Sequence of chain 32.A:
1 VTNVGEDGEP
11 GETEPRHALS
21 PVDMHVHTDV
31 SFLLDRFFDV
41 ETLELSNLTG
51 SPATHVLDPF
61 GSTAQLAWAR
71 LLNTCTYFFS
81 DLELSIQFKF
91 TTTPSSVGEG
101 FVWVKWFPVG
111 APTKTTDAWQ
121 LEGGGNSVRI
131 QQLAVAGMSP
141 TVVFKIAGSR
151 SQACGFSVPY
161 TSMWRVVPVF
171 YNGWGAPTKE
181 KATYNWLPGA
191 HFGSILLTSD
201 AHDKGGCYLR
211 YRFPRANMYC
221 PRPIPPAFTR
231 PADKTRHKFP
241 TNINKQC

A small-molecule ligand and the protein it binds are described below.
Small molecule (SMILES): CC(=O)N[C@H]1[C@H]([C@H](O)[C@H](O)CO)O[C@@](O[C@H]2[C@@H](O)[C@@H](CO)O[C@@H](O[C@H]3[C@H](O)[C@@H](O)[C@@H](O)O[C@@H]3CO)[C@@H]2O)(C(=O)O)C[C@@H]1O

Binding-site contacts:
Ligand atom C7 contacts residue ALA118 of chain 31.A at 3.6 Å (hydrophobic).
Ligand atom C11 contacts residue ALA118 of chain 31.A at 3.9 Å (hydrophobic).
Ligand atom C11 contacts residue TRP119 of chain 31.A at 4.4 Å (hydrophobic).
Ligand atom O8 contacts residue TRP119 of chain 31.A at 3.8 Å.
Ligand atom O10 contacts residue ALA64 of chain 32.A at 3.8 Å.
Ligand atom C8 contacts residue GLN120 of chain 31.A at 4.1 Å.
Ligand atom C10 contacts residue ALA64 of chain 32.A at 4.5 Å (hydrophobic).
Ligand atom C11 contacts residue GLN132 of chain 31.A at 4.3 Å.
Ligand atom C6 contacts residue ALA118 of chain 31.A at 3.4 Å (hydrophobic).
Ligand atom C10 contacts residue GLN65 of chain 32.A at 4.5 Å.
Ligand atom C1 contacts residue ARG129 of chain 31.A at 4.0 Å.
Ligand atom C5 contacts residue ALA118 of chain 31.A at 3.6 Å (hydrophobic).
Ligand atom O9 contacts residue THR42 of chain 32.A at 4.0 Å.
Ligand atom O1A contacts residue ALA118 of chain 31.A at 4.5 Å.
Ligand atom C11 contacts residue GLN65 of chain 32.A at 3.7 Å.
Ligand atom O1A contacts residue ARG129 of chain 31.A at 3.3 Å (salt-bridge).
Ligand atom O8 contacts residue ALA118 of chain 31.A at 3.8 Å.
Ligand atom C4 contacts residue ALA118 of chain 31.A at 4.0 Å (hydrophobic).
Ligand atom N5 contacts residue ALA118 of chain 31.A at 2.8 Å (h-bond).
Ligand atom C8 contacts residue ALA118 of chain 31.A at 4.3 Å (hydrophobic).
Ligand atom O1B contacts residue ARG129 of chain 31.A at 3.9 Å.
Ligand atom O9 contacts residue GLN120 of chain 31.A at 3.5 Å (h-bond).
Ligand atom O8 contacts residue GLN120 of chain 31.A at 2.8 Å (h-bond).
Ligand atom C10 contacts residue ALA118 of chain 31.A at 3.8 Å (hydrophobic).
Ligand atom C9 contacts residue TRP119 of chain 31.A at 4.3 Å (hydrophobic).
Ligand atom O10 contacts residue GLN65 of chain 32.A at 4.0 Å.

Sequence of chain 31.A:
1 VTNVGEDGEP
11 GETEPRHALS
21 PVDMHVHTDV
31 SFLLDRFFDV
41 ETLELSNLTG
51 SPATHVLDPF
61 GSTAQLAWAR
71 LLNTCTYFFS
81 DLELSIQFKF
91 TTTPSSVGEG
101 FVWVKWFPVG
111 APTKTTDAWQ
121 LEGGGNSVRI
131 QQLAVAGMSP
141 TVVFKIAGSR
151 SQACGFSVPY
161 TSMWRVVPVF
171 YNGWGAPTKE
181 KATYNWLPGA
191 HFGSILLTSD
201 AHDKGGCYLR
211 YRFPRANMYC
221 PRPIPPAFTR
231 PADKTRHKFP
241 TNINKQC